Binding-site contacts:
Ligand atom N2 contacts residue ASN124 of chain 1.B at 2.6 Å (h-bond).
Ligand atom O6 contacts residue ILE316 of chain 1.C at 3.9 Å.
Ligand atom C1 contacts residue ASN124 of chain 1.B at 1.4 Å.
Ligand atom O5 contacts residue ILE316 of chain 1.C at 3.8 Å.
Ligand atom C6 contacts residue TYR377 of chain 1.C at 3.4 Å (hydrophobic).
Ligand atom O4 contacts residue ASN317 of chain 1.C at 3.4 Å (h-bond).
Ligand atom C2 contacts residue ASN124 of chain 1.B at 2.2 Å.
Ligand atom O6 contacts residue TYR377 of chain 1.C at 3.2 Å.
Ligand atom O5 contacts residue GLN315 of chain 1.C at 3.8 Å.
Ligand atom N2 contacts residue ASN317 of chain 1.C at 3.6 Å.
Ligand atom O3 contacts residue GLN315 of chain 1.C at 3.5 Å (h-bond).
Ligand atom C3 contacts residue ASN317 of chain 1.C at 3.6 Å.
Ligand atom C3 contacts residue GLN315 of chain 1.C at 3.9 Å.
Ligand atom C7 contacts residue ASN124 of chain 1.B at 3.1 Å.
Ligand atom O3 contacts residue GLN315 of chain 1.C at 3.1 Å (h-bond).
Ligand atom C2 contacts residue THR379 of chain 1.C at 3.8 Å.
Ligand atom O7 contacts residue ASN124 of chain 1.B at 3.4 Å (h-bond).
Ligand atom C2 contacts residue GLN315 of chain 1.C at 3.7 Å.
Ligand atom C5 contacts residue ASN124 of chain 1.B at 3.7 Å.
Ligand atom O5 contacts residue GLY378 of chain 1.C at 3.2 Å.
Ligand atom O6 contacts residue GLY378 of chain 1.C at 3.0 Å (h-bond).
Ligand atom O3 contacts residue ASN317 of chain 1.C at 3.2 Å (h-bond).
Ligand atom C3 contacts residue GLN315 of chain 1.C at 3.5 Å.
Ligand atom C5 contacts residue GLN315 of chain 1.C at 3.8 Å.
Ligand atom O2 contacts residue ARG318 of chain 1.C at 3.5 Å (salt-bridge).
Ligand atom C6 contacts residue ILE316 of chain 1.C at 3.8 Å (hydrophobic).
Ligand atom O2 contacts residue ILE316 of chain 1.C at 3.8 Å.
Ligand atom O2 contacts residue ASN317 of chain 1.C at 3.6 Å.
Ligand atom O5 contacts residue ASN124 of chain 1.B at 2.4 Å (h-bond).
Ligand atom C5 contacts residue ILE316 of chain 1.C at 3.8 Å (hydrophobic).
Ligand atom C8 contacts residue ASN317 of chain 1.C at 3.9 Å.
Ligand atom C3 contacts residue ASN124 of chain 1.B at 3.6 Å.
Ligand atom C1 contacts residue THR379 of chain 1.C at 3.9 Å.
Ligand atom O5 contacts residue THR379 of chain 1.C at 3.5 Å.
Ligand atom O3 contacts residue ILE316 of chain 1.C at 3.9 Å.
Ligand atom C2 contacts residue GLN315 of chain 1.C at 3.9 Å.
Ligand atom O5 contacts residue TYR377 of chain 1.C at 3.8 Å.
Ligand atom O4 contacts residue ARG318 of chain 1.C at 3.5 Å (salt-bridge).
Ligand atom O2 contacts residue GLN315 of chain 1.C at 2.8 Å (h-bond).
Ligand atom C4 contacts residue GLN315 of chain 1.C at 3.2 Å.

The protein below binds the small molecule below.
Small molecule (SMILES): CC(=O)N[C@H]1[C@H](O[C@H]2[C@H](O)[C@@H](NC(C)=O)CO[C@@H]2CO)O[C@H](CO)[C@@H](O[C@@H]2O[C@H](CO[C@H]3O[C@H](CO)[C@@H](O)[C@H](O)[C@@H]3O)[C@@H](O)[C@H](O[C@H]3O[C@H](CO)[C@@H](O)[C@H](O)[C@@H]3O)[C@@H]2O)[C@@H]1O

Sequence of chain 1.B:
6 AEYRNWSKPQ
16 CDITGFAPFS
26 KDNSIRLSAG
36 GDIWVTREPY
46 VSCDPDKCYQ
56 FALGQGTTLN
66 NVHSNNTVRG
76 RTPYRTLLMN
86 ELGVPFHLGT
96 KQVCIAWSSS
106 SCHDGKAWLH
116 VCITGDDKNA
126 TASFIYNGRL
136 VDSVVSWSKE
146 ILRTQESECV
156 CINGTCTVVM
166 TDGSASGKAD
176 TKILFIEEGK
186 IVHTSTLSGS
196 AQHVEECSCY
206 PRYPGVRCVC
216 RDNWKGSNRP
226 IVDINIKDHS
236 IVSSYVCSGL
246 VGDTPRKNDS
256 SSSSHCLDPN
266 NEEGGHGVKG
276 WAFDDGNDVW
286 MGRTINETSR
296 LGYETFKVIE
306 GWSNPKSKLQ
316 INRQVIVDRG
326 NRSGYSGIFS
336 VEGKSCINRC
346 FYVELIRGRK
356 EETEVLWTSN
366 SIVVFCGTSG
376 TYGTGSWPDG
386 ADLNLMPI

Sequence of chain 1.C:
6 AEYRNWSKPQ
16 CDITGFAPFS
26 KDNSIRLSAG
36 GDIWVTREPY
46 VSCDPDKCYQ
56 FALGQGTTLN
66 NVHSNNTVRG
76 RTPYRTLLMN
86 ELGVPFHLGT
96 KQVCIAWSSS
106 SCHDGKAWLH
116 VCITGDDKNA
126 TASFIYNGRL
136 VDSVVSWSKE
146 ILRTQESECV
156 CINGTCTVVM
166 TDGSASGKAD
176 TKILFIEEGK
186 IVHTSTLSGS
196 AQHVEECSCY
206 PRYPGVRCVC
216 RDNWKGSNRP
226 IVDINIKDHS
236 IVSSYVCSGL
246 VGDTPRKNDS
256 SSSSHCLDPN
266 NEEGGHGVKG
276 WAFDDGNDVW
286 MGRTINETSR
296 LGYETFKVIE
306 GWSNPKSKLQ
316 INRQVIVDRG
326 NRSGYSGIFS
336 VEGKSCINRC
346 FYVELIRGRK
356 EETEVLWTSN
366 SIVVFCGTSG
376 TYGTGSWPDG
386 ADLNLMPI